Sequence of chain 1.A:
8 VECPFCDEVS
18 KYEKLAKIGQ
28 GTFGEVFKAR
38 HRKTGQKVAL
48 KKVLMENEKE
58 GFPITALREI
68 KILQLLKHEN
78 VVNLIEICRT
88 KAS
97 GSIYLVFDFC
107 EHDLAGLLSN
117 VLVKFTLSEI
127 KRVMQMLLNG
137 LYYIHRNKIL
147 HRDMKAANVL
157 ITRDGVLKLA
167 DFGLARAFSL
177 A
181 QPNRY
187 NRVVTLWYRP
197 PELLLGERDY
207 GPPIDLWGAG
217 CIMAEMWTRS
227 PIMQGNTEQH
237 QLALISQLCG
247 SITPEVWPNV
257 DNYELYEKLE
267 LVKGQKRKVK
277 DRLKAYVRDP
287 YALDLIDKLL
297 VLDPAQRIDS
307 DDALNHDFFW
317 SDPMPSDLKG

Binding-site contacts:
Ligand atom C7 contacts residue LEU156 of chain 1.A at 3.5 Å (hydrophobic).
Ligand atom C6 contacts residue PHE103 of chain 1.A at 4.0 Å (hydrophobic).
Ligand atom N1 contacts residue PHE105 of chain 1.A at 3.5 Å.
Ligand atom C7 contacts residue ALA46 of chain 1.A at 4.0 Å (hydrophobic).
Ligand atom C16 contacts residue CYS106 of chain 1.A at 3.8 Å (hydrophobic).
Ligand atom N contacts residue ILE25 of chain 1.A at 3.9 Å.
Ligand atom F contacts residue VAL79 of chain 1.A at 3.5 Å.
Ligand atom C11 contacts residue VAL33 of chain 1.A at 3.8 Å (hydrophobic).
Ligand atom N contacts residue ASP109 of chain 1.A at 2.7 Å (salt-bridge).
Ligand atom N2 contacts residue CYS106 of chain 1.A at 2.8 Å (h-bond).
Ligand atom C13 contacts residue GLY26 of chain 1.A at 3.7 Å.
Ligand atom C2 contacts residue CYS106 of chain 1.A at 3.6 Å (hydrophobic).
Ligand atom N2 contacts residue PHE105 of chain 1.A at 3.6 Å.
Ligand atom C5 contacts residue ALA46 of chain 1.A at 3.6 Å (hydrophobic).
Ligand atom C4 contacts residue CYS106 of chain 1.A at 3.4 Å (hydrophobic).
Ligand atom F contacts residue ALA46 of chain 1.A at 4.0 Å.
Ligand atom C6 contacts residue ALA46 of chain 1.A at 3.6 Å (hydrophobic).
Ligand atom C3 contacts residue ILE25 of chain 1.A at 3.8 Å (hydrophobic).
Ligand atom C17 contacts residue ASP109 of chain 1.A at 3.3 Å.
Ligand atom F contacts residue PHE103 of chain 1.A at 3.0 Å.
Ligand atom N5 contacts residue LEU156 of chain 1.A at 3.6 Å.
Ligand atom C6 contacts residue LEU156 of chain 1.A at 3.8 Å (hydrophobic).
Ligand atom N1 contacts residue CYS106 of chain 1.A at 2.5 Å (h-bond).
Ligand atom C4 contacts residue LEU156 of chain 1.A at 3.9 Å (hydrophobic).
Ligand atom C8 contacts residue LEU156 of chain 1.A at 4.0 Å (hydrophobic).
Ligand atom N1 contacts residue ILE25 of chain 1.A at 4.0 Å.
Ligand atom N2 contacts residue ALA46 of chain 1.A at 4.0 Å.
Ligand atom C contacts residue ASP109 of chain 1.A at 3.1 Å.
Ligand atom C5 contacts residue PHE105 of chain 1.A at 3.8 Å (hydrophobic).
Ligand atom C1 contacts residue ILE25 of chain 1.A at 3.6 Å (hydrophobic).
Ligand atom C5 contacts residue ASP104 of chain 1.A at 3.4 Å.
Ligand atom C3 contacts residue CYS106 of chain 1.A at 3.4 Å (hydrophobic).
Ligand atom C2 contacts residue ILE25 of chain 1.A at 4.0 Å (hydrophobic).
Ligand atom C14 contacts residue PHE30 of chain 1.A at 3.4 Å (hydrophobic).
Ligand atom C12 contacts residue GLY26 of chain 1.A at 3.8 Å.
Ligand atom C13 contacts residue ILE25 of chain 1.A at 3.2 Å (hydrophobic).
Ligand atom C2 contacts residue GLU107 of chain 1.A at 3.6 Å.
Ligand atom C16 contacts residue LEU156 of chain 1.A at 3.5 Å (hydrophobic).
Ligand atom C12 contacts residue ILE25 of chain 1.A at 4.0 Å (hydrophobic).
Ligand atom C5 contacts residue CYS106 of chain 1.A at 3.5 Å (hydrophobic).

The small molecule below binds the protein below.
Small molecule (SMILES): Cn1ncc(-c2nc(NC3CCC([NH3+])CC3)ncc2F)c1CC1CC1